Binding-site contacts:
Ligand atom C5 contacts residue ASN167 of chain 1.G at 3.6 Å.
Ligand atom O6 contacts residue ASN167 of chain 1.G at 4.2 Å.
Ligand atom O5 contacts residue ASN167 of chain 1.G at 2.3 Å (h-bond).
Ligand atom C8 contacts residue ARG162 of chain 1.G at 3.7 Å.
Ligand atom O7 contacts residue ASN167 of chain 1.G at 4.4 Å.
Ligand atom C1 contacts residue ASN167 of chain 1.G at 1.4 Å.
Ligand atom C3 contacts residue ASN167 of chain 1.G at 3.7 Å.
Ligand atom N2 contacts residue ARG162 of chain 1.G at 3.7 Å.
Ligand atom C7 contacts residue ARG162 of chain 1.G at 4.1 Å.
Ligand atom C7 contacts residue ASN167 of chain 1.G at 3.9 Å.
Ligand atom C4 contacts residue ASN167 of chain 1.G at 4.2 Å.
Ligand atom C8 contacts residue VAL144 of chain 1.G at 4.3 Å (hydrophobic).
Ligand atom N2 contacts residue ASN167 of chain 1.G at 2.9 Å (h-bond).
Ligand atom C2 contacts residue ASN167 of chain 1.G at 2.4 Å.

Sequence of chain 1.G:
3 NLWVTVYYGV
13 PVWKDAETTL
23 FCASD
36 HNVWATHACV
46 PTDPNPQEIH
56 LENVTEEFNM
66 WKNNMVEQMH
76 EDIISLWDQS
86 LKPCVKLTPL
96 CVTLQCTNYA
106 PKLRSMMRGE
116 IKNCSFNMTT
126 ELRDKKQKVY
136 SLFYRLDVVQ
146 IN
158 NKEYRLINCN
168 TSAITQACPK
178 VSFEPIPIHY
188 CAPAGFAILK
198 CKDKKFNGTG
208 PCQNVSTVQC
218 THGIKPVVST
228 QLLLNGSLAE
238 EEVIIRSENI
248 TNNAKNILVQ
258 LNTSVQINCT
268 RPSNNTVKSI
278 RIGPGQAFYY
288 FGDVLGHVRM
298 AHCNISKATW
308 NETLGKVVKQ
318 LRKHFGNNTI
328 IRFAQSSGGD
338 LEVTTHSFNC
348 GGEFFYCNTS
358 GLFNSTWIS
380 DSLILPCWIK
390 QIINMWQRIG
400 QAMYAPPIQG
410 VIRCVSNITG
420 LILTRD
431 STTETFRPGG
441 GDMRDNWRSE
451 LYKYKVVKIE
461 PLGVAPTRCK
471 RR

The small molecule below binds the protein below.
Small molecule (SMILES): CC(=O)N[C@@H]1[C@@H](O)[C@H](O)[C@@H](CO)O[C@H]1O